Binding-site contacts:
Ligand atom N2 contacts residue ASN331 of chain 1.C at 2.9 Å (h-bond).
Ligand atom C7 contacts residue ASN331 of chain 1.C at 3.2 Å.
Ligand atom C4 contacts residue ASN331 of chain 1.C at 4.2 Å.
Ligand atom C1 contacts residue ASN331 of chain 1.C at 1.4 Å.
Ligand atom O5 contacts residue ASN331 of chain 1.C at 2.4 Å (h-bond).
Ligand atom O6 contacts residue ALA332 of chain 1.C at 4.0 Å.
Ligand atom C3 contacts residue ASN331 of chain 1.C at 3.8 Å.
Ligand atom C8 contacts residue ASN331 of chain 1.C at 4.4 Å.
Ligand atom C2 contacts residue ASN331 of chain 1.C at 2.4 Å.
Ligand atom O7 contacts residue ASN331 of chain 1.C at 3.2 Å (h-bond).
Ligand atom O6 contacts residue LEU429 of chain 1.C at 3.4 Å.
Ligand atom C5 contacts residue ASN331 of chain 1.C at 3.7 Å.
Ligand atom C6 contacts residue ALA332 of chain 1.C at 4.2 Å (hydrophobic).

Sequence of chain 1.C:
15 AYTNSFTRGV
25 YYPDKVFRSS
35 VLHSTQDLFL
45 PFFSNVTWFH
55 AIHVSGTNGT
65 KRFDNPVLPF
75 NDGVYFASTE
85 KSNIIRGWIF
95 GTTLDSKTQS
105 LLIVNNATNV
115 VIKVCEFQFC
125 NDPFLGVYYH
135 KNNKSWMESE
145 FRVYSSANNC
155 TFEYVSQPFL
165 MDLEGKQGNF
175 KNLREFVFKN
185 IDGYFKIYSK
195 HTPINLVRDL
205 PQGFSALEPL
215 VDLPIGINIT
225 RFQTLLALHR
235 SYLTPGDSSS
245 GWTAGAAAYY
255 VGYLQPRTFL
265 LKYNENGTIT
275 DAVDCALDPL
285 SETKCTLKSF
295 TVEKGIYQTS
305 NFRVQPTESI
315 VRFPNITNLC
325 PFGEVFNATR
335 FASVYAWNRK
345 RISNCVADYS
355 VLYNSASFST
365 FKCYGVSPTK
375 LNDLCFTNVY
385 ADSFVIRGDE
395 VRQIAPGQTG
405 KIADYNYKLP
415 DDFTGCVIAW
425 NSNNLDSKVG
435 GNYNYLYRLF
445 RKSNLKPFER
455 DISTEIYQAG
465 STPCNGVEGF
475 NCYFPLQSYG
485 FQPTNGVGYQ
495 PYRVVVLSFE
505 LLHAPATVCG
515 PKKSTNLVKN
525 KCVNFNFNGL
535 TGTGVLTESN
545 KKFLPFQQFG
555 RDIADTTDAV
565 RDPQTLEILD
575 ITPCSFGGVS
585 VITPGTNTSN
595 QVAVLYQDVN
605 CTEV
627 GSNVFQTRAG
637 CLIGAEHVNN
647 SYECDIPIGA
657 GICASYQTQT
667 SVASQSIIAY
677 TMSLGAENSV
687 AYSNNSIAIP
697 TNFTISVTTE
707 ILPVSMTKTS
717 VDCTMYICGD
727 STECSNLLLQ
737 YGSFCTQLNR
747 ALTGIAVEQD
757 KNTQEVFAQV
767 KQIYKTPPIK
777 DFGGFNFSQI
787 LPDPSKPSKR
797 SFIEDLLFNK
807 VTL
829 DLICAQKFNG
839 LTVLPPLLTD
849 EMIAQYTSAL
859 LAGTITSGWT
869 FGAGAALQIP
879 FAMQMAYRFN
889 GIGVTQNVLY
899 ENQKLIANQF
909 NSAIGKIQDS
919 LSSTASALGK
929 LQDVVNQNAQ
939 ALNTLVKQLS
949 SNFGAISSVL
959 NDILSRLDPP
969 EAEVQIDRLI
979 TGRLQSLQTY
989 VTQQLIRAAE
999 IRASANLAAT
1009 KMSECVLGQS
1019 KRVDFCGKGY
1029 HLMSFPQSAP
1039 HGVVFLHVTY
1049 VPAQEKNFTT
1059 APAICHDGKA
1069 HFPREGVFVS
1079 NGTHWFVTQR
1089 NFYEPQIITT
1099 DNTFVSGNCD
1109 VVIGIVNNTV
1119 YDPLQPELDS

The protein below binds the small molecule below.
Small molecule (SMILES): CC(=O)N[C@@H]1[C@@H](O)[C@H](O)[C@@H](CO)O[C@H]1O